Binding-site contacts:
Ligand atom C2 contacts residue GLU249 of chain 1.A at 3.3 Å.
Ligand atom C1 contacts residue SO41 of chain 1.D at 2.5 Å.
Ligand atom C2 contacts residue ARG137 of chain 1.A at 3.9 Å.
Ligand atom O4 contacts residue SO41 of chain 1.D at 2.9 Å (h-bond).
Ligand atom O3 contacts residue MET109 of chain 1.A at 3.3 Å.
Ligand atom C4 contacts residue MET109 of chain 1.A at 4.0 Å (hydrophobic).
Ligand atom C5 contacts residue HIS35 of chain 1.B at 3.5 Å.
Ligand atom C3 contacts residue SO41 of chain 1.D at 3.6 Å.
Ligand atom O2 contacts residue ARG137 of chain 1.A at 3.4 Å (salt-bridge).
Ligand atom O5 contacts residue HIS35 of chain 1.B at 2.6 Å (h-bond).
Ligand atom O2 contacts residue SO41 of chain 1.D at 3.5 Å (h-bond).
Ligand atom C2 contacts residue MET248 of chain 1.A at 4.0 Å (hydrophobic).
Ligand atom O2 contacts residue URA1 of chain 1.E at 3.9 Å.
Ligand atom O3 contacts residue GLU249 of chain 1.A at 2.8 Å (salt-bridge).
Ligand atom C3 contacts residue MET248 of chain 1.A at 4.1 Å (hydrophobic).
Ligand atom C3 contacts residue GLU249 of chain 1.A at 3.7 Å.
Ligand atom O5 contacts residue PHE212 of chain 1.A at 3.9 Å.
Ligand atom C1 contacts residue THR140 of chain 1.A at 2.8 Å.
Ligand atom C1 contacts residue URA1 of chain 1.E at 2.9 Å.
Ligand atom C5 contacts residue PHE212 of chain 1.A at 3.9 Å (hydrophobic).
Ligand atom O3 contacts residue SO41 of chain 1.D at 3.0 Å (h-bond).
Ligand atom O4 contacts residue URA1 of chain 1.E at 2.8 Å (h-bond).
Ligand atom C2 contacts residue SO41 of chain 1.D at 2.9 Å.
Ligand atom O2 contacts residue GLU249 of chain 1.A at 2.3 Å (salt-bridge).
Ligand atom O2 contacts residue GLU247 of chain 1.A at 3.4 Å.
Ligand atom O5 contacts residue URA1 of chain 1.E at 3.9 Å.
Ligand atom C1 contacts residue ARG137 of chain 1.A at 3.9 Å.
Ligand atom C2 contacts residue THR140 of chain 1.A at 3.8 Å.
Ligand atom C4 contacts residue URA1 of chain 1.E at 3.6 Å.
Ligand atom O2 contacts residue THR140 of chain 1.A at 4.1 Å.
Ligand atom C2 contacts residue GLU247 of chain 1.A at 4.2 Å.
Ligand atom O2 contacts residue MET248 of chain 1.A at 2.9 Å (h-bond).
Ligand atom O4 contacts residue THR140 of chain 1.A at 2.9 Å (h-bond).
Ligand atom C5 contacts residue URA1 of chain 1.E at 3.4 Å.
Ligand atom C4 contacts residue THR140 of chain 1.A at 4.2 Å.
Ligand atom C5 contacts residue MET109 of chain 1.A at 3.9 Å (hydrophobic).
Ligand atom O5 contacts residue MET109 of chain 1.A at 4.0 Å.
Ligand atom C4 contacts residue SO41 of chain 1.D at 3.5 Å.
Ligand atom C2 contacts residue URA1 of chain 1.E at 3.6 Å.
Ligand atom C3 contacts residue URA1 of chain 1.E at 4.0 Å.

Sequence of chain 1.A:
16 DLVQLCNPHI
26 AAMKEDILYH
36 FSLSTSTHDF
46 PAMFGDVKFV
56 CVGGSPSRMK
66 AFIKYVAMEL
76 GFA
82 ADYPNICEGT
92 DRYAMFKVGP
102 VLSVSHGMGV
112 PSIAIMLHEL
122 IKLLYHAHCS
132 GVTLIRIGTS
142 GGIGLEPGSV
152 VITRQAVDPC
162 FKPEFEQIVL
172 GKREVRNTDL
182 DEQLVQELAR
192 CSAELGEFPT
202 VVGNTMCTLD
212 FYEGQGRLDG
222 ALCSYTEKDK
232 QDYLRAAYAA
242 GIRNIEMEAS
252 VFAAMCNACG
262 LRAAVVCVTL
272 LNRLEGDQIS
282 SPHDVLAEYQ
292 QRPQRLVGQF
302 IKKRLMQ

The small molecule below binds the protein below.
Small molecule (SMILES): OC[C@H]1OC=C(O)[C@@H]1O

Sequence of chain 1.B:
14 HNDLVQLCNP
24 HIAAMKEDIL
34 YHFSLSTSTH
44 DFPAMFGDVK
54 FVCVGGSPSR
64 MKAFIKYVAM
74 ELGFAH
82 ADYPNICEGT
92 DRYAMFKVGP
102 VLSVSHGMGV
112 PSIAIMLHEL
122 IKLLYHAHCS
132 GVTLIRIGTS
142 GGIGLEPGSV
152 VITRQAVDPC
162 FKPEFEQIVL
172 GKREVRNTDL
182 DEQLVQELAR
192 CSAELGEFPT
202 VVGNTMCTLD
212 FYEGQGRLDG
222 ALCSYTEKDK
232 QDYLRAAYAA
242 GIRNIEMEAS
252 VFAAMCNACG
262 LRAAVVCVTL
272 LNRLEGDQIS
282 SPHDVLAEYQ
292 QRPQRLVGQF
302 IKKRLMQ